Sequence of chain 7.MA:
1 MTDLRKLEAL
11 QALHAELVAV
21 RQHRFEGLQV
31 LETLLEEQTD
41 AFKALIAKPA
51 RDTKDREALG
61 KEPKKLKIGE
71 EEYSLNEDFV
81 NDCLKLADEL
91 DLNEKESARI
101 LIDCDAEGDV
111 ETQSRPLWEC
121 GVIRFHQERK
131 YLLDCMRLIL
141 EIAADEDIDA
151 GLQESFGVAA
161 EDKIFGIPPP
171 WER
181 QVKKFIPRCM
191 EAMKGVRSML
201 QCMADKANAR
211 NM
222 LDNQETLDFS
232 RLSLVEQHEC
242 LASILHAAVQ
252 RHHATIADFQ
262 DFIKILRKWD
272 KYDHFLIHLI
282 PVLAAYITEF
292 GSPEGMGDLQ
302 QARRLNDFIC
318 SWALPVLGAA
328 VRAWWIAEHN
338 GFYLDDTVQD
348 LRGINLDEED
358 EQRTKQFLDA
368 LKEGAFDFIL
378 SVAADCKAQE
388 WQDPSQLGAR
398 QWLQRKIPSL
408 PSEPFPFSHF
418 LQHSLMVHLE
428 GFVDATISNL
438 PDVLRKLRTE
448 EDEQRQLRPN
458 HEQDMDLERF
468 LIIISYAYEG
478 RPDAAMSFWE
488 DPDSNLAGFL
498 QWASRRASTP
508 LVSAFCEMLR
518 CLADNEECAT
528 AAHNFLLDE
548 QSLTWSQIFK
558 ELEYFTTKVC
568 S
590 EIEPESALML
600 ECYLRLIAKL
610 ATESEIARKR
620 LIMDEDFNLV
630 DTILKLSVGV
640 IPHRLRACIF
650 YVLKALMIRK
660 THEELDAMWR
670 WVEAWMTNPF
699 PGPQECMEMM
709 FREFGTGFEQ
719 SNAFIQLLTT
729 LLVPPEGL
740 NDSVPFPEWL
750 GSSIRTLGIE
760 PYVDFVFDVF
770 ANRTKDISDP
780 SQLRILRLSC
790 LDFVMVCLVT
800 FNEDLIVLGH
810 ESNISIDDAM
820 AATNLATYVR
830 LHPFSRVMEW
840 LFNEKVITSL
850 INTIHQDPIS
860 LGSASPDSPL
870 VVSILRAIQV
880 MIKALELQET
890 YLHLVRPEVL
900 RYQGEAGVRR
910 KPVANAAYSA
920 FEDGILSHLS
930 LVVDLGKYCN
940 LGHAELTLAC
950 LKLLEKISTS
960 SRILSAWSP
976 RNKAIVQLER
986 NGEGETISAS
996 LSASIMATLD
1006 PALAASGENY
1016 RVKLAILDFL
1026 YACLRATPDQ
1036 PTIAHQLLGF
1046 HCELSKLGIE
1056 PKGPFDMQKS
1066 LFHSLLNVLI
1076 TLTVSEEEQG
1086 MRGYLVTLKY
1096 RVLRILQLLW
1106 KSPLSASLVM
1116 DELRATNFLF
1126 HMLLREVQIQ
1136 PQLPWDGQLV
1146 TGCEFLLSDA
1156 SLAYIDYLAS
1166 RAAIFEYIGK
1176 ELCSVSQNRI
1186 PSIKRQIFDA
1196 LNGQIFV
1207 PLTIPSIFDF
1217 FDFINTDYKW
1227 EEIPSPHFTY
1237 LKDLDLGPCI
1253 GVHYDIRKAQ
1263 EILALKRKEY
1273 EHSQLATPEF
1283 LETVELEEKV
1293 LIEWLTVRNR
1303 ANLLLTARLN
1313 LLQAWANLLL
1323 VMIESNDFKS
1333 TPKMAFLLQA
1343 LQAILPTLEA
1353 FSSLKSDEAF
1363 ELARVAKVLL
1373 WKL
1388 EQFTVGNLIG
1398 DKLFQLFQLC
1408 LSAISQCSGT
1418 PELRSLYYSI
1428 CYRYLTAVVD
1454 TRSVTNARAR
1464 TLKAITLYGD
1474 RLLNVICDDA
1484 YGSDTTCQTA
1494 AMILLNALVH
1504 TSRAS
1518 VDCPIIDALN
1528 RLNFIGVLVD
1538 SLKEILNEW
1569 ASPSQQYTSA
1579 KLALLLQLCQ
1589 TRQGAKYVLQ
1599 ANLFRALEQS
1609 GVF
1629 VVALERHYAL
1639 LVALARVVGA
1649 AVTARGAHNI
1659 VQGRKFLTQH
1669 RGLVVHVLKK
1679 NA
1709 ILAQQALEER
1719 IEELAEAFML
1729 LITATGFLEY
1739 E

Sequence of chain 7.A:
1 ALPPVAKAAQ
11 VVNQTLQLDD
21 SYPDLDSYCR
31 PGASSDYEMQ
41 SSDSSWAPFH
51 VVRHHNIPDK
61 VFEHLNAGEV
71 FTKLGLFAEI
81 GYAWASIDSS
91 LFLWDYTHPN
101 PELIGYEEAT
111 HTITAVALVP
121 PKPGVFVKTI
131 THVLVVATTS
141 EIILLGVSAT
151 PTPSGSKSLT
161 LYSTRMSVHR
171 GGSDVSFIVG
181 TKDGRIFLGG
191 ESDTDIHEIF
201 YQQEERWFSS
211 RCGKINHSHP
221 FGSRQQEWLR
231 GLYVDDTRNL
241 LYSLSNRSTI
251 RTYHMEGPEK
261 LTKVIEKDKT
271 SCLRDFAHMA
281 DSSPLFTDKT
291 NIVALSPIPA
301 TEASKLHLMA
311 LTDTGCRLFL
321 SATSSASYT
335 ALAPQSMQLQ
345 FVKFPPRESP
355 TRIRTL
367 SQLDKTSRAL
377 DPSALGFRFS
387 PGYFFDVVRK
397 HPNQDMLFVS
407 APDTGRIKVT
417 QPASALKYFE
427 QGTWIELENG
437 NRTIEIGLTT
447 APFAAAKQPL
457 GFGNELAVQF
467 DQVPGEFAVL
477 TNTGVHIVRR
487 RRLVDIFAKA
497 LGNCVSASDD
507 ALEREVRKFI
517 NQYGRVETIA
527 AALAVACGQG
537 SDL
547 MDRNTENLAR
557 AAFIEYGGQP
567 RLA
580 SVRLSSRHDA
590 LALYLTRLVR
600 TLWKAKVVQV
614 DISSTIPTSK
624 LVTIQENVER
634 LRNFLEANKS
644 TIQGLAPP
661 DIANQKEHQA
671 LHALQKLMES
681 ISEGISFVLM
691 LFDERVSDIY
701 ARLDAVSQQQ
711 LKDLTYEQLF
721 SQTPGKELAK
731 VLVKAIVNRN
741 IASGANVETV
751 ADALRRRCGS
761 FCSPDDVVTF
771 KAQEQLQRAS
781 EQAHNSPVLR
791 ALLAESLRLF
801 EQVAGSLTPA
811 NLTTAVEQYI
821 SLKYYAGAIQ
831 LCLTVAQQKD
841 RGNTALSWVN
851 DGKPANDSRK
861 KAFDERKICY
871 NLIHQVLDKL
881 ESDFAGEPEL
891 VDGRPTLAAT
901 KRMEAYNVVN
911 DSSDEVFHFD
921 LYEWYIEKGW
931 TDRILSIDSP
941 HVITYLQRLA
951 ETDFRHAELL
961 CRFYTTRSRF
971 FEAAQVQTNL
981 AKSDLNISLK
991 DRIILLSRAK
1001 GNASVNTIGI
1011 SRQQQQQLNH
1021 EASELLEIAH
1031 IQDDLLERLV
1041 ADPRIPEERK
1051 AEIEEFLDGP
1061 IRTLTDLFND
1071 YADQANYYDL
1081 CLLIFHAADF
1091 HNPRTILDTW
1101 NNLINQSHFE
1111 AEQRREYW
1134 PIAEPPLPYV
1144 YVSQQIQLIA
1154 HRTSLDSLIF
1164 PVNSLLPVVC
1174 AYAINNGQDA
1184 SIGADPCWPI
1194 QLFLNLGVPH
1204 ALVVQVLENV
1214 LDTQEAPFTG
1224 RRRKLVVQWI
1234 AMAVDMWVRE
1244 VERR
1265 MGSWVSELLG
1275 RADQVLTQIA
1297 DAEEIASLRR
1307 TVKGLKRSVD

This small molecule binds to this protein.
Small molecule (SMILES): CC[C@H](C)[C@H](NC(=O)[C@@H](NC(=O)[C@H](CC(C)C)NC(=O)[C@@H](N)CCCCN)C(C)C)C(=O)N[C@@H](CC(N)=O)C(=O)N[C@@H](CCCCN)C(=O)N[C@@H](CC(=O)O)C(=O)N[C@@H](CCSC)C(=O)N[C@@H](CCCN=C(N)N)C(=O)N[C@H](C(=O)N[C@@H](CC(=O)O)C(=O)N[C@@H](CC(C)C)C(=O)N[C@@H](Cc1ccccc1)C(=O)N[C@@H](CO)C(=O)N1CCC[C@H]1C(=O)N1CCC[C@H]1C(=O)N[C@H](C=O)CC(N)=O)[C@@H](C)O

Binding-site contacts:
Ligand atom CA contacts residue THR1065 of chain 7.A at 3.6 Å.
Ligand atom CB contacts residue GLU1052 of chain 7.A at 3.1 Å.
Ligand atom O contacts residue ILE1045 of chain 7.A at 3.6 Å.
Ligand atom NH1 contacts residue ASP1073 of chain 7.A at 3.6 Å.
Ligand atom NH2 contacts residue ASP1073 of chain 7.A at 3.1 Å (salt-bridge).
Ligand atom CD1 contacts residue THR1065 of chain 7.A at 3.5 Å.
Ligand atom CG1 contacts residue PHE1068 of chain 7.A at 3.4 Å (hydrophobic).
Ligand atom N contacts residue THR1065 of chain 7.A at 3.2 Å (h-bond).
Ligand atom CG contacts residue ILE1045 of chain 7.A at 3.5 Å (hydrophobic).
Ligand atom CD contacts residue GLU1228 of chain 7.MA at 3.0 Å.
Ligand atom N contacts residue ASN1069 of chain 7.A at 2.9 Å (h-bond).
Ligand atom O contacts residue ARG1049 of chain 7.A at 3.7 Å.
Ligand atom CG2 contacts residue PHE1068 of chain 7.A at 3.6 Å (hydrophobic).
Ligand atom CD2 contacts residue ILE1045 of chain 7.A at 3.7 Å (hydrophobic).
Ligand atom O contacts residue THR1065 of chain 7.A at 3.6 Å.
Ligand atom CA contacts residue ASN1069 of chain 7.A at 3.5 Å.
Ligand atom CE1 contacts residue ARG1044 of chain 7.A at 3.5 Å.
Ligand atom OG1 contacts residue ARG1049 of chain 7.A at 2.9 Å (salt-bridge).
Ligand atom O contacts residue ASN1069 of chain 7.A at 3.0 Å (h-bond).
Ligand atom CG contacts residue GLU1228 of chain 7.MA at 3.1 Å.
Ligand atom CD contacts residue GLN1074 of chain 7.A at 3.5 Å.
Ligand atom N contacts residue GLN1074 of chain 7.A at 3.2 Å (h-bond).
Ligand atom CZ contacts residue ARG1044 of chain 7.A at 3.2 Å.
Ligand atom CE contacts residue LYS1225 of chain 7.MA at 2.8 Å.
Ligand atom O contacts residue THR1065 of chain 7.A at 3.2 Å.
Ligand atom O contacts residue ASN1069 of chain 7.A at 3.3 Å (h-bond).
Ligand atom CD1 contacts residue PHE1068 of chain 7.A at 3.4 Å (hydrophobic).
Ligand atom O contacts residue ARG1049 of chain 7.A at 3.7 Å.
Ligand atom CD1 contacts residue ARG1044 of chain 7.A at 3.1 Å.
Ligand atom CG contacts residue GLU1052 of chain 7.A at 3.2 Å.
Ligand atom O contacts residue GLN1074 of chain 7.A at 3.0 Å (h-bond).
Ligand atom NH1 contacts residue ASN1069 of chain 7.A at 2.8 Å (h-bond).
Ligand atom C contacts residue ASN1069 of chain 7.A at 3.2 Å.
Ligand atom CD1 contacts residue ILE1053 of chain 7.A at 3.4 Å (hydrophobic).
Ligand atom NZ contacts residue GLU1228 of chain 7.MA at 2.9 Å.
Ligand atom NZ contacts residue ASP1073 of chain 7.A at 3.0 Å (salt-bridge).
Ligand atom CB contacts residue GLN1074 of chain 7.A at 3.5 Å.
Ligand atom O contacts residue ARG1049 of chain 7.A at 3.7 Å.
Ligand atom NZ contacts residue LYS1225 of chain 7.MA at 2.1 Å.
Ligand atom CE contacts residue GLU1228 of chain 7.MA at 2.5 Å.